Sequence of chain 1.A:
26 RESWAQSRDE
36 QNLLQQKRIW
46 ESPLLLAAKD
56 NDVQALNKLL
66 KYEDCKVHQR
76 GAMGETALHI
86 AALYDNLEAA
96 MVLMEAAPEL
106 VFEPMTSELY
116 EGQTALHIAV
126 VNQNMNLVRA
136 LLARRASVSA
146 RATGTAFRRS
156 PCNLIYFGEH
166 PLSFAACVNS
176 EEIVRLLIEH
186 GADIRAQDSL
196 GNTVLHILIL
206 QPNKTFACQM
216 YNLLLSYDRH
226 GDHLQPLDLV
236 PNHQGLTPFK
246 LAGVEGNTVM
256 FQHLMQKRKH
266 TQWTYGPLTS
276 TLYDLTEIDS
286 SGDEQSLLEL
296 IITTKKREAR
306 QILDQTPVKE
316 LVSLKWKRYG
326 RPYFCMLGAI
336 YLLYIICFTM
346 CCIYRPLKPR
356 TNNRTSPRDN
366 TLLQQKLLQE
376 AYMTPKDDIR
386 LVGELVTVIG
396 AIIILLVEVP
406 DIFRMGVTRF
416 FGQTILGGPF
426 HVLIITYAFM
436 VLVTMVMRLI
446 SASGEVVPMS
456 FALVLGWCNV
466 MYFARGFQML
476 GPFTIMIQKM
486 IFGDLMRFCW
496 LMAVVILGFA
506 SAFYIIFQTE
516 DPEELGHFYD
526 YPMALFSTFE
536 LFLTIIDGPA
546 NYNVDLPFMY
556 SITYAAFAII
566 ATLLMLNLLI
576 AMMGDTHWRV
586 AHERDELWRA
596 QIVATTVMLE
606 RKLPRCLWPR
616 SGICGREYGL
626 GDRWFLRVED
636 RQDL

Sequence of chain 1.C:
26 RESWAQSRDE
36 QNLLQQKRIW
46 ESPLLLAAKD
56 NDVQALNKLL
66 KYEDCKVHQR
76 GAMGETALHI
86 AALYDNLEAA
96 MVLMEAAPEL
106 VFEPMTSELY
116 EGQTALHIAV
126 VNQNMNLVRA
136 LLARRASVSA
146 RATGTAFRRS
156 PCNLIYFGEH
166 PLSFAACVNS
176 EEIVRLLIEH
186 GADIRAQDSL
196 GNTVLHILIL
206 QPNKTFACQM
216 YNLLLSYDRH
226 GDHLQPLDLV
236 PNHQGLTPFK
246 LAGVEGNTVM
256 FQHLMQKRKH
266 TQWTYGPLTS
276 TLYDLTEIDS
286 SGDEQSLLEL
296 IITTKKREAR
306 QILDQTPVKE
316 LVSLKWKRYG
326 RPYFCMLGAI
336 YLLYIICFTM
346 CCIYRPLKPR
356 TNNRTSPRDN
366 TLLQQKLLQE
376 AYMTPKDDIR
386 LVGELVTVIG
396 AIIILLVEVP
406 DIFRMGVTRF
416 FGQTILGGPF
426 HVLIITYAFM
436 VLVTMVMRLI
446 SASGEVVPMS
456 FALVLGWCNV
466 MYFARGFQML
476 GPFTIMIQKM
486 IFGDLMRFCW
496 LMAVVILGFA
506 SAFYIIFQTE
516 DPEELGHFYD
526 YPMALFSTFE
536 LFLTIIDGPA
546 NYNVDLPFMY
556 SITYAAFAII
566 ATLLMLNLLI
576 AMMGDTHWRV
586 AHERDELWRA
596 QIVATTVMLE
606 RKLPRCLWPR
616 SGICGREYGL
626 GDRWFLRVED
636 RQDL

Binding-site contacts:
Ligand atom C11 contacts residue TRP583 of chain 1.C at 3.8 Å (hydrophobic).
Ligand atom C17 contacts residue GLY579 of chain 1.A at 3.3 Å.
Ligand atom C07 contacts residue TRP583 of chain 1.B at 4.5 Å (hydrophobic).
Ligand atom C13 contacts residue TRP583 of chain 1.B at 3.8 Å (hydrophobic).
Ligand atom C12 contacts residue TRP583 of chain 1.B at 3.6 Å (hydrophobic).
Ligand atom C14 contacts residue TRP583 of chain 1.C at 4.3 Å (hydrophobic).
Ligand atom C18 contacts residue GLY579 of chain 1.A at 3.6 Å.
Ligand atom N03 contacts residue TRP583 of chain 1.B at 4.5 Å.
Ligand atom F03 contacts residue GLY579 of chain 1.B at 4.2 Å.
Ligand atom F01 contacts residue ILE575 of chain 1.D at 4.2 Å.
Ligand atom C10 contacts residue TRP583 of chain 1.A at 4.1 Å (hydrophobic).
Ligand atom C09 contacts residue TRP583 of chain 1.A at 3.8 Å (hydrophobic).
Ligand atom C09 contacts residue TRP583 of chain 1.D at 4.1 Å (hydrophobic).
Ligand atom C12 contacts residue TRP583 of chain 1.C at 3.5 Å (hydrophobic).
Ligand atom C22 contacts residue TRP583 of chain 1.D at 3.6 Å (hydrophobic).
Ligand atom N03 contacts residue TRP583 of chain 1.A at 4.3 Å.
Ligand atom C17 contacts residue ASP580 of chain 1.A at 3.9 Å.
Ligand atom F01 contacts residue GLY579 of chain 1.D at 4.2 Å.
Ligand atom C10 contacts residue TRP583 of chain 1.D at 4.0 Å (hydrophobic).
Ligand atom F03 contacts residue ILE575 of chain 1.B at 4.2 Å.
Ligand atom F03 contacts residue ILE575 of chain 1.C at 4.4 Å.
Ligand atom C23 contacts residue TRP583 of chain 1.C at 3.7 Å (hydrophobic).
Ligand atom F02 contacts residue GLY579 of chain 1.C at 3.6 Å.
Ligand atom F01 contacts residue ILE575 of chain 1.A at 4.2 Å.
Ligand atom C22 contacts residue TRP583 of chain 1.C at 4.3 Å (hydrophobic).
Ligand atom F02 contacts residue ILE575 of chain 1.C at 4.1 Å.
Ligand atom F02 contacts residue ALA576 of chain 1.D at 4.5 Å.
Ligand atom C18 contacts residue ASP580 of chain 1.A at 4.4 Å.
Ligand atom C13 contacts residue TRP583 of chain 1.C at 4.5 Å (hydrophobic).
Ligand atom C08 contacts residue TRP583 of chain 1.B at 3.6 Å (hydrophobic).
Ligand atom C16 contacts residue GLY579 of chain 1.A at 4.3 Å.
Ligand atom C23 contacts residue TRP583 of chain 1.D at 3.3 Å (hydrophobic).

Sequence of chain 1.D:
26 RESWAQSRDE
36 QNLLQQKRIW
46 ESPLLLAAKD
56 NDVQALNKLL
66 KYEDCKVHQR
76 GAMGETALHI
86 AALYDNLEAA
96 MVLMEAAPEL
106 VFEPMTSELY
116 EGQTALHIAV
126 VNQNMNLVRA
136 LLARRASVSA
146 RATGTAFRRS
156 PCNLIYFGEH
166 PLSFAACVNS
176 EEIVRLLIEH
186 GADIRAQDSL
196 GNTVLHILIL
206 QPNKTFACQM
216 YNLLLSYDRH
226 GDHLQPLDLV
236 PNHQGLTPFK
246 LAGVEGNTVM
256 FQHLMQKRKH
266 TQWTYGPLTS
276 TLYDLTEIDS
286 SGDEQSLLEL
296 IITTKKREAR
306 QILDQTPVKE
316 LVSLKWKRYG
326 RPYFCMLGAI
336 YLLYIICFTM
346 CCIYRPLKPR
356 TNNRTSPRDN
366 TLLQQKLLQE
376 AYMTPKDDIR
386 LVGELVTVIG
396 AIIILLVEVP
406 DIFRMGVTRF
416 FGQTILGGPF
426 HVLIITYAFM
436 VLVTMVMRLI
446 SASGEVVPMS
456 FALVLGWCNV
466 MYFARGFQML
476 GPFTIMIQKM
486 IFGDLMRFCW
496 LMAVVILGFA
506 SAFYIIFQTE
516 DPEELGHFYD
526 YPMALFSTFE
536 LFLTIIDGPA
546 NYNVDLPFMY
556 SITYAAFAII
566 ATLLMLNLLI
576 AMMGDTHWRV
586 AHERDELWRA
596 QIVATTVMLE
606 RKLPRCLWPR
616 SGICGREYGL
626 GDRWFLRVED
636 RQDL

Sequence of chain 1.B:
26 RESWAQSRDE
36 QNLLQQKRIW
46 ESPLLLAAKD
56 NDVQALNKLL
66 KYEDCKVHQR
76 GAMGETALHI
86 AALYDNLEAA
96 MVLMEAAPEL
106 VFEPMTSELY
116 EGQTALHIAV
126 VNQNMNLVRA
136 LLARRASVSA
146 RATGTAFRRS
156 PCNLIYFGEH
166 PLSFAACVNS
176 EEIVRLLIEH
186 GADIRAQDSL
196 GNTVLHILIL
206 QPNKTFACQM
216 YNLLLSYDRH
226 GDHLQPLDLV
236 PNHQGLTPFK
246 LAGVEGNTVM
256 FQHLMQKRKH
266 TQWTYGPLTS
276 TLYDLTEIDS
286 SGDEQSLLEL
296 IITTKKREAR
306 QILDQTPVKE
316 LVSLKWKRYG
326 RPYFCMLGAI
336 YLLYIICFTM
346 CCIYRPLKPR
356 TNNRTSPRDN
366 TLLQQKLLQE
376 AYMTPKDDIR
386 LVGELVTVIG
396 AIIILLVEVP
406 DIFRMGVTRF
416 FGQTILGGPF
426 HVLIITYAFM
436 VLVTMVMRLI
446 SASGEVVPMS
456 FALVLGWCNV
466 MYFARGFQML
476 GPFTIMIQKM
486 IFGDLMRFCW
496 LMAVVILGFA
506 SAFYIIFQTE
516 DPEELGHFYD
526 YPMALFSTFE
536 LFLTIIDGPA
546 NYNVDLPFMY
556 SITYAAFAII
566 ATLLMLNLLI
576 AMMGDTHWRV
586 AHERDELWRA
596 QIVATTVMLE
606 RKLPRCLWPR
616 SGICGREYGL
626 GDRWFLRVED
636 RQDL

This protein binds this small molecule.
Small molecule (SMILES): O=c1ccc(CN2CCN(C3CCC(c4cccc(C(F)(F)F)c4)CC3)CC2)c[nH]1